Sequence of chain 1.B:
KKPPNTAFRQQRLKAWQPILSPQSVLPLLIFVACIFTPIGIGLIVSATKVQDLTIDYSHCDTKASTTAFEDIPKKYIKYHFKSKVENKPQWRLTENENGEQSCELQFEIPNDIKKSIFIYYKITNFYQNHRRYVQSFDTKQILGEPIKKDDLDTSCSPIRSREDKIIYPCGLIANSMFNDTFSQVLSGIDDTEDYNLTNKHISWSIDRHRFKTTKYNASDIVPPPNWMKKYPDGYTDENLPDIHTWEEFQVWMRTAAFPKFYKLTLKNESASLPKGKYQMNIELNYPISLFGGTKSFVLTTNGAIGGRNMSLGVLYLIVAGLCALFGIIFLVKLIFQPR

Binding-site contacts:
Ligand atom C4 contacts residue ASN246 of chain 1.B at 3.4 Å.
Ligand atom O4 contacts residue PRO245 of chain 1.B at 4.2 Å.
Ligand atom O6 contacts residue TYR306 of chain 1.B at 3.9 Å.
Ligand atom N2 contacts residue ASN246 of chain 1.B at 3.8 Å.
Ligand atom C5 contacts residue ASN246 of chain 1.B at 3.3 Å.
Ligand atom C7 contacts residue PRO307 of chain 1.B at 4.0 Å (hydrophobic).
Ligand atom C8 contacts residue LYS250 of chain 1.B at 3.8 Å.
Ligand atom C6 contacts residue PRO245 of chain 1.B at 3.7 Å (hydrophobic).
Ligand atom C1 contacts residue ASN246 of chain 1.B at 3.5 Å.
Ligand atom O7 contacts residue PRO307 of chain 1.B at 3.7 Å.
Ligand atom C1 contacts residue ASN305 of chain 1.B at 4.0 Å.
Ligand atom O5 contacts residue ASN199 of chain 1.B at 2.4 Å (h-bond).
Ligand atom C5 contacts residue ASN199 of chain 1.B at 3.7 Å.
Ligand atom C2 contacts residue ASN199 of chain 1.B at 2.4 Å.
Ligand atom O4 contacts residue ASN246 of chain 1.B at 4.0 Å.
Ligand atom C7 contacts residue ASN199 of chain 1.B at 3.3 Å.
Ligand atom N2 contacts residue ASN305 of chain 1.B at 3.8 Å.
Ligand atom C4 contacts residue ASN199 of chain 1.B at 4.2 Å.
Ligand atom C8 contacts residue ASN199 of chain 1.B at 3.4 Å.
Ligand atom O3 contacts residue LYS249 of chain 1.B at 3.4 Å.
Ligand atom O6 contacts residue ASN246 of chain 1.B at 3.3 Å.
Ligand atom O3 contacts residue ASN246 of chain 1.B at 3.3 Å (h-bond).
Ligand atom C8 contacts residue PRO307 of chain 1.B at 3.8 Å (hydrophobic).
Ligand atom C5 contacts residue PRO307 of chain 1.B at 4.1 Å (hydrophobic).
Ligand atom C3 contacts residue ASN246 of chain 1.B at 3.7 Å.
Ligand atom O6 contacts residue LYS249 of chain 1.B at 3.4 Å.
Ligand atom C6 contacts residue ASN246 of chain 1.B at 3.6 Å.
Ligand atom C5 contacts residue PRO245 of chain 1.B at 3.5 Å (hydrophobic).
Ligand atom C2 contacts residue ASN246 of chain 1.B at 4.0 Å.
Ligand atom C3 contacts residue ASN199 of chain 1.B at 3.7 Å.
Ligand atom C6 contacts residue LYS249 of chain 1.B at 3.9 Å.
Ligand atom C1 contacts residue ASN199 of chain 1.B at 1.4 Å.
Ligand atom O6 contacts residue SER196 of chain 1.B at 3.5 Å.
Ligand atom O7 contacts residue ASN199 of chain 1.B at 4.2 Å.
Ligand atom N2 contacts residue ASN199 of chain 1.B at 2.8 Å (h-bond).
Ligand atom O5 contacts residue TYR306 of chain 1.B at 4.0 Å.
Ligand atom O7 contacts residue LEU310 of chain 1.B at 4.0 Å.
Ligand atom C8 contacts residue TRP247 of chain 1.B at 3.7 Å (hydrophobic).
Ligand atom O7 contacts residue ASN305 of chain 1.B at 3.8 Å.
Ligand atom O5 contacts residue ASN246 of chain 1.B at 3.0 Å (h-bond).

This protein binds this small molecule.
Small molecule (SMILES): CC(=O)N[C@H]1[C@H](O[C@H]2[C@H](O)[C@@H](NC(C)=O)CO[C@@H]2CO)O[C@H](CO)[C@@H](O)[C@@H]1O